Sequence of chain 1.A:
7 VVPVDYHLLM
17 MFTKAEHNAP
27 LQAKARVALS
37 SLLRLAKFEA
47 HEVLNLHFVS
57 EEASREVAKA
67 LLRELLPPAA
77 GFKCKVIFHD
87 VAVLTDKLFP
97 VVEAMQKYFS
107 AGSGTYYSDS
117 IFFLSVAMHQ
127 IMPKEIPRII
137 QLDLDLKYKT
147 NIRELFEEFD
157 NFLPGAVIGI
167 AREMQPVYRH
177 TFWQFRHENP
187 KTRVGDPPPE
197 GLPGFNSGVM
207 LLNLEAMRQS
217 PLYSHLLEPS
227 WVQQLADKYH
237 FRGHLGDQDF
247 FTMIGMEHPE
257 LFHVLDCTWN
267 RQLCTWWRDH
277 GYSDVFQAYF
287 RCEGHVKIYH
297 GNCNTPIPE

Sequence of chain 1.B:
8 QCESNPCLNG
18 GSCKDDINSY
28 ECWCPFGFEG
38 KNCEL

The protein below binds the small molecule below.
Small molecule (SMILES): OC[C@H]1OC[C@H](O)[C@@H](O[C@H]2OC[C@@H](O)[C@H](O[C@H]3OC[C@@H](O)[C@H](O)[C@H]3O)[C@H]2O)[C@@H]1O

Binding-site contacts:
Ligand atom O6 contacts residue GLU10 of chain 1.B at 3.6 Å.
Ligand atom O5 contacts residue TRP273 of chain 1.A at 3.5 Å (h-bond).
Ligand atom C2 contacts residue ASN202 of chain 1.A at 3.2 Å.
Ligand atom O2 contacts residue SER11 of chain 1.B at 2.9 Å (h-bond).
Ligand atom O4 contacts residue LEU241 of chain 1.A at 3.6 Å.
Ligand atom O4 contacts residue UDP1 of chain 1.E at 3.4 Å (h-bond).
Ligand atom O2 contacts residue UDP1 of chain 1.E at 2.8 Å (h-bond).
Ligand atom O4 contacts residue CYS299 of chain 1.A at 3.5 Å.
Ligand atom C6 contacts residue TRP272 of chain 1.A at 3.5 Å (hydrophobic).
Ligand atom O2 contacts residue VAL173 of chain 1.A at 3.7 Å.
Ligand atom O5 contacts residue GLN171 of chain 1.A at 2.9 Å (h-bond).
Ligand atom O5 contacts residue UDP1 of chain 1.E at 2.3 Å (h-bond).
Ligand atom C4 contacts residue UDP1 of chain 1.E at 3.2 Å.
Ligand atom C5 contacts residue UDP1 of chain 1.E at 3.1 Å.
Ligand atom O3 contacts residue GLY204 of chain 1.A at 3.3 Å (h-bond).
Ligand atom C4 contacts residue SER203 of chain 1.A at 3.2 Å.
Ligand atom O2 contacts residue TRP273 of chain 1.A at 2.9 Å (h-bond).
Ligand atom O3 contacts residue ASN298 of chain 1.A at 3.4 Å (h-bond).
Ligand atom C1 contacts residue UDP1 of chain 1.E at 2.9 Å.
Ligand atom C3 contacts residue UDP1 of chain 1.E at 2.8 Å.
Ligand atom O5 contacts residue SER11 of chain 1.B at 2.5 Å (h-bond).
Ligand atom O3 contacts residue ASP139 of chain 1.A at 2.7 Å (salt-bridge).
Ligand atom C2 contacts residue SER11 of chain 1.B at 2.6 Å.
Ligand atom C3 contacts residue SER203 of chain 1.A at 3.5 Å.
Ligand atom C4 contacts residue GLU169 of chain 1.A at 3.6 Å.
Ligand atom C5 contacts residue GLN171 of chain 1.A at 3.3 Å.
Ligand atom O2 contacts residue ASN298 of chain 1.A at 3.7 Å.
Ligand atom C1 contacts residue GLN244 of chain 1.A at 3.4 Å.
Ligand atom O2 contacts residue ASN202 of chain 1.A at 2.9 Å (h-bond).
Ligand atom C3 contacts residue ASP139 of chain 1.A at 3.6 Å.
Ligand atom C2 contacts residue GLN244 of chain 1.A at 3.0 Å.
Ligand atom O3 contacts residue SER203 of chain 1.A at 3.0 Å (h-bond).
Ligand atom O3 contacts residue UDP1 of chain 1.E at 3.1 Å (h-bond).
Ligand atom O4 contacts residue GLN244 of chain 1.A at 2.9 Å (h-bond).
Ligand atom O2 contacts residue CYS299 of chain 1.A at 3.5 Å.
Ligand atom C5 contacts residue TRP272 of chain 1.A at 3.6 Å (hydrophobic).
Ligand atom C1 contacts residue SER11 of chain 1.B at 1.6 Å.
Ligand atom O2 contacts residue HIS296 of chain 1.A at 3.0 Å.
Ligand atom C2 contacts residue UDP1 of chain 1.E at 3.1 Å.
Ligand atom O4 contacts residue GLU169 of chain 1.A at 2.9 Å (salt-bridge).